Sequence of chain 1.C:
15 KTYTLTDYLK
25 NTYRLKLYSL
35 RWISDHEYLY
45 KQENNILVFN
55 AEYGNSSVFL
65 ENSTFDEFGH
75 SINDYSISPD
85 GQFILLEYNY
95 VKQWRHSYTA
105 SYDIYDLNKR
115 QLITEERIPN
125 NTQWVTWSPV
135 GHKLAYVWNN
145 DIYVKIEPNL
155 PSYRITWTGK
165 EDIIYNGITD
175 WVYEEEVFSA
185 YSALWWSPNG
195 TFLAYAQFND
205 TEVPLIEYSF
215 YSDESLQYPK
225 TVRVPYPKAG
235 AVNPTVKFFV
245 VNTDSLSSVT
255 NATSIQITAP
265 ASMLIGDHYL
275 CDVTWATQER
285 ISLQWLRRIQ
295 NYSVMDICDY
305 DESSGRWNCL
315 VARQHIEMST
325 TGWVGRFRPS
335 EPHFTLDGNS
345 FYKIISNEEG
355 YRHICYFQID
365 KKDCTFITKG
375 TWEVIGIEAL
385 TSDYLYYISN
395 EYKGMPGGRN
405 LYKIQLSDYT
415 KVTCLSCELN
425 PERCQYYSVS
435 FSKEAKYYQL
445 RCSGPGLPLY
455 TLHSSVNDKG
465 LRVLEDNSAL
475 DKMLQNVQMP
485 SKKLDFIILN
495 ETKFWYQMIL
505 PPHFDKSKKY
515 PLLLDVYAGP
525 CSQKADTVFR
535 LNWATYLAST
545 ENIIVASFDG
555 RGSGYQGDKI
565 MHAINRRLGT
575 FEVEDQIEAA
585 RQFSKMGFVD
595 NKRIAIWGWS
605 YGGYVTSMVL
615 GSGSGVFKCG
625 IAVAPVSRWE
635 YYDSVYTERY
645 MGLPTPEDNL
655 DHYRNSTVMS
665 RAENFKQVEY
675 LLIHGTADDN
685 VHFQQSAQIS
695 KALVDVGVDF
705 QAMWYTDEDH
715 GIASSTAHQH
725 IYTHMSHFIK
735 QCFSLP

Binding-site contacts:
Ligand atom C7 contacts residue ASN255 of chain 1.C at 3.4 Å.
Ligand atom O7 contacts residue ASN255 of chain 1.C at 3.4 Å (h-bond).
Ligand atom C2 contacts residue ASN255 of chain 1.C at 3.8 Å.
Ligand atom C1 contacts residue TRP161 of chain 1.C at 3.6 Å (hydrophobic).
Ligand atom C5 contacts residue TRP161 of chain 1.C at 4.3 Å (hydrophobic).
Ligand atom O6 contacts residue TRP161 of chain 1.C at 4.3 Å.
Ligand atom N2 contacts residue ASN255 of chain 1.C at 4.1 Å.
Ligand atom C8 contacts residue ASN255 of chain 1.C at 3.4 Å.
Ligand atom C1 contacts residue ASN255 of chain 1.C at 3.0 Å.
Ligand atom O5 contacts residue ASN255 of chain 1.C at 3.1 Å (h-bond).
Ligand atom O5 contacts residue TRP161 of chain 1.C at 3.9 Å.
Ligand atom O6 contacts residue ASN255 of chain 1.C at 4.5 Å.

A small-molecule ligand and the protein it binds are described below.
Small molecule (SMILES): CC(=O)N[C@@H]1[C@@H](O)[C@H](O)[C@@H](CO)O[C@H]1O